A small-molecule ligand and the protein it binds are described below.
Small molecule (SMILES): O=C1N[C@@H](Cc2ccc(O)cc2)C(=O)N[C@H]1Cc1ccc(O)cc1

Sequence of chain 1.A:
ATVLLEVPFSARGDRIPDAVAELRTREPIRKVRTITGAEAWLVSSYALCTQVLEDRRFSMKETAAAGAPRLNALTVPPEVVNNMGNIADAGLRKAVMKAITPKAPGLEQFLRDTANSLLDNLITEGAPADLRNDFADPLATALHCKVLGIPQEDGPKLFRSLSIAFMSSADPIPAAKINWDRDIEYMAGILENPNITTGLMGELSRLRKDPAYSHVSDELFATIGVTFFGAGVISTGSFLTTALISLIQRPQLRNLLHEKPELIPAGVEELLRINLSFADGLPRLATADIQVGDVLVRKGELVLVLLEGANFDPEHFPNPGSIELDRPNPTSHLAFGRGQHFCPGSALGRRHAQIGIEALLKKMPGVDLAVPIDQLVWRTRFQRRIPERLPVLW

Binding-site contacts:
Ligand atom CZB contacts residue PHE168 of chain 1.A at 3.6 Å (hydrophobic).
Ligand atom CD3 contacts residue PHE168 of chain 1.A at 3.8 Å (hydrophobic).
Ligand atom CE1 contacts residue HEM1 of chain 1.B at 4.1 Å.
Ligand atom OA contacts residue VAL78 of chain 1.A at 3.9 Å.
Ligand atom OHA contacts residue ARG386 of chain 1.A at 3.5 Å (salt-bridge).
Ligand atom CE3 contacts residue THR229 of chain 1.A at 3.9 Å.
Ligand atom CAA contacts residue VAL82 of chain 1.A at 3.4 Å (hydrophobic).
Ligand atom CBA contacts residue MET62 of chain 1.A at 4.1 Å (hydrophobic).
Ligand atom CD1 contacts residue HEM1 of chain 1.B at 3.7 Å.
Ligand atom CD4 contacts residue PHE168 of chain 1.A at 3.7 Å (hydrophobic).
Ligand atom CBA contacts residue VAL83 of chain 1.A at 4.1 Å (hydrophobic).
Ligand atom OHB contacts residue VAL78 of chain 1.A at 3.9 Å.
Ligand atom OHB contacts residue TRP182 of chain 1.A at 4.2 Å.
Ligand atom OHA contacts residue PHE168 of chain 1.A at 4.0 Å.
Ligand atom NA contacts residue ASN85 of chain 1.A at 3.5 Å.
Ligand atom NA contacts residue VAL82 of chain 1.A at 3.7 Å.
Ligand atom CAB contacts residue THR229 of chain 1.A at 4.2 Å.
Ligand atom CAA contacts residue VAL83 of chain 1.A at 3.7 Å (hydrophobic).
Ligand atom CA contacts residue VAL82 of chain 1.A at 3.4 Å (hydrophobic).
Ligand atom OHB contacts residue ALA167 of chain 1.A at 3.4 Å.
Ligand atom OB contacts residue ASN85 of chain 1.A at 3.0 Å (h-bond).
Ligand atom CD4 contacts residue VAL78 of chain 1.A at 4.2 Å (hydrophobic).
Ligand atom CGB contacts residue PHE168 of chain 1.A at 3.8 Å (hydrophobic).
Ligand atom CZB contacts residue VAL78 of chain 1.A at 3.8 Å (hydrophobic).
Ligand atom CD3 contacts residue ALA233 of chain 1.A at 4.2 Å (hydrophobic).
Ligand atom OB contacts residue HEM1 of chain 1.B at 3.5 Å.
Ligand atom NB contacts residue VAL82 of chain 1.A at 3.8 Å.
Ligand atom CBB contacts residue ALA233 of chain 1.A at 4.2 Å (hydrophobic).
Ligand atom OHB contacts residue PHE168 of chain 1.A at 4.0 Å.
Ligand atom CE4 contacts residue PHE168 of chain 1.A at 3.6 Å (hydrophobic).
Ligand atom CB contacts residue VAL82 of chain 1.A at 4.2 Å (hydrophobic).
Ligand atom CE4 contacts residue THR77 of chain 1.A at 4.1 Å.
Ligand atom OA contacts residue VAL83 of chain 1.A at 3.4 Å.
Ligand atom CD3 contacts residue THR229 of chain 1.A at 3.6 Å.
Ligand atom CA contacts residue VAL83 of chain 1.A at 3.9 Å (hydrophobic).
Ligand atom CE4 contacts residue VAL78 of chain 1.A at 3.5 Å (hydrophobic).
Ligand atom CE2 contacts residue GLN385 of chain 1.A at 4.1 Å.
Ligand atom CB contacts residue ASN85 of chain 1.A at 3.6 Å.
Ligand atom OA contacts residue VAL82 of chain 1.A at 3.6 Å.
Ligand atom CE3 contacts residue PHE168 of chain 1.A at 3.7 Å (hydrophobic).